Binding-site contacts:
Ligand atom N2 contacts residue ASN75 of chain 1.A at 2.9 Å (h-bond).
Ligand atom O7 contacts residue HIS74 of chain 1.A at 3.9 Å.
Ligand atom N2 contacts residue THR77 of chain 1.A at 3.8 Å.
Ligand atom C5 contacts residue ASN75 of chain 1.A at 3.7 Å.
Ligand atom O7 contacts residue ASN75 of chain 1.A at 3.2 Å (h-bond).
Ligand atom C4 contacts residue ASN75 of chain 1.A at 4.2 Å.
Ligand atom C2 contacts residue THR77 of chain 1.A at 4.4 Å.
Ligand atom C2 contacts residue ASN75 of chain 1.A at 2.4 Å.
Ligand atom C1 contacts residue THR77 of chain 1.A at 3.9 Å.
Ligand atom O5 contacts residue ASN75 of chain 1.A at 2.4 Å (h-bond).
Ligand atom C3 contacts residue ASN75 of chain 1.A at 3.8 Å.
Ligand atom C7 contacts residue ASN75 of chain 1.A at 3.7 Å.
Ligand atom C1 contacts residue ASN75 of chain 1.A at 1.5 Å.

This small molecule binds to this protein.
Small molecule (SMILES): CC(=O)N[C@@H]1[C@@H](O)[C@H](O)[C@@H](CO)O[C@H]1O

Sequence of chain 1.A:
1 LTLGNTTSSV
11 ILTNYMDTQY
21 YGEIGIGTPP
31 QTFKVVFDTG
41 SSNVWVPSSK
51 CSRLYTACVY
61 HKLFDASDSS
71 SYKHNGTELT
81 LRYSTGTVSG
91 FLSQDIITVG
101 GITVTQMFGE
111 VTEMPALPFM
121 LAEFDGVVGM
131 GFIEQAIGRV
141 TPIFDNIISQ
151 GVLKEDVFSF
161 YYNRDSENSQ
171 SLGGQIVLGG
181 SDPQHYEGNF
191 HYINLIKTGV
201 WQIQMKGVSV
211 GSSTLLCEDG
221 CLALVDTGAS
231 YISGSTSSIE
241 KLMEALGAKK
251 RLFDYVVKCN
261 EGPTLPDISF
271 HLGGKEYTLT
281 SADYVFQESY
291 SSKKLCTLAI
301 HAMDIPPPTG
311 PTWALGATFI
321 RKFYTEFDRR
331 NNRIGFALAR